Binding-site contacts:
Ligand atom C5 contacts residue MET136 of chain 1.A at 3.9 Å (hydrophobic).
Ligand atom C6 contacts residue MET136 of chain 1.A at 3.4 Å (hydrophobic).
Ligand atom C4 contacts residue PRO95 of chain 1.A at 3.9 Å (hydrophobic).
Ligand atom O12 contacts residue GLY135 of chain 1.A at 3.3 Å (h-bond).
Ligand atom N9 contacts residue MET136 of chain 1.A at 3.9 Å.
Ligand atom S10 contacts residue MET136 of chain 1.A at 3.8 Å.
Ligand atom C6 contacts residue VAL132 of chain 1.A at 4.3 Å (hydrophobic).
Ligand atom C3 contacts residue MET136 of chain 1.A at 4.1 Å (hydrophobic).
Ligand atom O12 contacts residue MET136 of chain 1.A at 3.1 Å (h-bond).
Ligand atom O12 contacts residue VAL132 of chain 1.A at 3.9 Å.
Ligand atom C1 contacts residue MET136 of chain 1.A at 3.4 Å (hydrophobic).
Ligand atom C4 contacts residue GLY96 of chain 1.A at 4.2 Å.
Ligand atom S10 contacts residue LYS133 of chain 1.A at 4.0 Å.
Ligand atom O11 contacts residue LYS133 of chain 1.A at 3.1 Å (salt-bridge).
Ligand atom C5 contacts residue VAL132 of chain 1.A at 3.1 Å (hydrophobic).
Ligand atom O12 contacts residue GLU134 of chain 1.A at 3.3 Å.
Ligand atom C4 contacts residue MET136 of chain 1.A at 4.3 Å (hydrophobic).
Ligand atom O11 contacts residue GLU134 of chain 1.A at 4.4 Å.
Ligand atom O8 contacts residue MET136 of chain 1.A at 4.3 Å.
Ligand atom S10 contacts residue GLU134 of chain 1.A at 4.4 Å.
Ligand atom C4 contacts residue VAL132 of chain 1.A at 3.6 Å (hydrophobic).
Ligand atom C7 contacts residue MET136 of chain 1.A at 3.6 Å (hydrophobic).
Ligand atom C2 contacts residue MET136 of chain 1.A at 3.8 Å (hydrophobic).
Ligand atom C3 contacts residue PRO95 of chain 1.A at 3.6 Å (hydrophobic).
Ligand atom O12 contacts residue LYS133 of chain 1.A at 3.7 Å.

Sequence of chain 1.A:
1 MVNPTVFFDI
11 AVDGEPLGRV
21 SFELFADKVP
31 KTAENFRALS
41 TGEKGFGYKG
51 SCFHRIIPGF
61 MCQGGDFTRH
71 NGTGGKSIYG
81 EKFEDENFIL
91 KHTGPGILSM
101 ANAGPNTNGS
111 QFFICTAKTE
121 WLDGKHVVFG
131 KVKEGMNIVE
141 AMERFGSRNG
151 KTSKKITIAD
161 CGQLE

The small molecule below binds the protein below.
Small molecule (SMILES): O=C1NS(=O)(=O)c2ccccc21